This small molecule binds to this protein.
Small molecule (SMILES): [H]/N=C(/N)N[C@@H]1CCCCNC(=O)[C@H](CCCCN)NC(=O)[C@H](CCCCN)NC(=O)[C@@H](Cc2ccccc2)CNC(=O)CNC(=O)CNC1=O

Binding-site contacts:
Ligand atom O4 contacts residue GLY154 of chain 1.B at 3.2 Å (h-bond).
Ligand atom C1 contacts residue TYR162 of chain 1.B at 3.8 Å (hydrophobic).
Ligand atom C3 contacts residue ASP130 of chain 1.B at 3.2 Å.
Ligand atom C3 contacts residue TYR162 of chain 1.B at 3.7 Å (hydrophobic).
Ligand atom N3 contacts residue TYR162 of chain 1.B at 3.5 Å (h-bond).
Ligand atom C18 contacts residue PHE41 of chain 1.A at 3.5 Å (hydrophobic).
Ligand atom C14 contacts residue TYR162 of chain 1.B at 3.7 Å (hydrophobic).
Ligand atom C1 contacts residue ASP130 of chain 1.B at 3.6 Å.
Ligand atom N4 contacts residue ASN153 of chain 1.B at 2.6 Å (h-bond).
Ligand atom C16 contacts residue GLY154 of chain 1.B at 3.7 Å.
Ligand atom C7 contacts residue SER136 of chain 1.B at 3.3 Å.
Ligand atom C2 contacts residue ASP130 of chain 1.B at 3.8 Å.
Ligand atom C17 contacts residue GLY154 of chain 1.B at 3.4 Å.
Ligand atom N4 contacts residue GLY39 of chain 1.A at 3.2 Å (h-bond).
Ligand atom C13 contacts residue TYR162 of chain 1.B at 3.6 Å (hydrophobic).
Ligand atom C9 contacts residue HIS52 of chain 1.B at 3.7 Å.
Ligand atom C11 contacts residue ASN153 of chain 1.B at 3.6 Å.
Ligand atom C6 contacts residue ALA133 of chain 1.B at 3.8 Å (hydrophobic).
Ligand atom C12 contacts residue ASN153 of chain 1.B at 3.3 Å.
Ligand atom O4 contacts residue GLY152 of chain 1.B at 3.4 Å (h-bond).
Ligand atom N4 contacts residue ASP40 of chain 1.A at 3.1 Å (salt-bridge).
Ligand atom C5 contacts residue TYR162 of chain 1.B at 3.7 Å (hydrophobic).
Ligand atom N1 contacts residue ASP130 of chain 1.B at 2.9 Å (salt-bridge).
Ligand atom C5 contacts residue TYR131 of chain 1.B at 3.6 Å (hydrophobic).
Ligand atom N6 contacts residue PHE41 of chain 1.A at 2.7 Å (h-bond).
Ligand atom C15 contacts residue GLY154 of chain 1.B at 3.5 Å.
Ligand atom C6 contacts residue GLY152 of chain 1.B at 3.8 Å.
Ligand atom O5 contacts residue ALA133 of chain 1.B at 3.4 Å.
Ligand atom N3 contacts residue SER136 of chain 1.B at 3.1 Å (h-bond).
Ligand atom C7 contacts residue GLY152 of chain 1.B at 3.4 Å.
Ligand atom C3 contacts residue TYR131 of chain 1.B at 3.3 Å (hydrophobic).
Ligand atom C8 contacts residue GLY152 of chain 1.B at 3.2 Å.
Ligand atom N3 contacts residue GLY152 of chain 1.B at 2.7 Å (h-bond).
Ligand atom O5 contacts residue SER136 of chain 1.B at 3.4 Å (h-bond).
Ligand atom C6 contacts residue SER136 of chain 1.B at 3.1 Å.
Ligand atom C12 contacts residue ASP40 of chain 1.A at 3.3 Å.
Ligand atom C4 contacts residue TYR131 of chain 1.B at 3.5 Å (hydrophobic).
Ligand atom N contacts residue TYR162 of chain 1.B at 3.6 Å.
Ligand atom O4 contacts residue TYR162 of chain 1.B at 3.0 Å (h-bond).
Ligand atom N contacts residue ASP130 of chain 1.B at 2.8 Å (salt-bridge).

Sequence of chain 1.B:
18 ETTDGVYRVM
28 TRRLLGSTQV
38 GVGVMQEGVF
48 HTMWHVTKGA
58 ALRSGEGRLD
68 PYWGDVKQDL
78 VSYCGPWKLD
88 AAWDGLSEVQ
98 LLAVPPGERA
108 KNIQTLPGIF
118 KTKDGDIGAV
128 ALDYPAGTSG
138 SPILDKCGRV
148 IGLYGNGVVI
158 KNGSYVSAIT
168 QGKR

Sequence of chain 1.A:
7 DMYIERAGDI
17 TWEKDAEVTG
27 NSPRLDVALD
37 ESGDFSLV